Sequence of chain 1.B:
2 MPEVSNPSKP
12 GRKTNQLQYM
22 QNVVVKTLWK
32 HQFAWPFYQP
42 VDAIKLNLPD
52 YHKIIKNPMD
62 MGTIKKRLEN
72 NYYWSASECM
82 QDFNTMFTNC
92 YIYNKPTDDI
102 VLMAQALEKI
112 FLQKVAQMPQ

A protein and the small-molecule ligand that binds it are described below.
Small molecule (SMILES): CC(=O)NCCCC[C@H](NC(=O)CNC(=O)[C@@H](N)[C@@H](C)O)C(=O)N[C@H](C=O)Cc1ccccc1

Binding-site contacts:
Ligand atom OH contacts residue ASN95 of chain 1.B at 3.0 Å (h-bond).
Ligand atom CD contacts residue ASN95 of chain 1.B at 3.3 Å.
Ligand atom CH contacts residue ILE101 of chain 1.B at 3.5 Å (hydrophobic).
Ligand atom C contacts residue ASP99 of chain 1.B at 3.7 Å.
Ligand atom O contacts residue ASP99 of chain 1.B at 3.2 Å.
Ligand atom CH3 contacts residue ILE101 of chain 1.B at 3.6 Å (hydrophobic).
Ligand atom CD contacts residue ILE101 of chain 1.B at 3.7 Å (hydrophobic).
Ligand atom OH contacts residue ILE101 of chain 1.B at 4.0 Å.
Ligand atom C contacts residue LYS96 of chain 1.B at 4.0 Å.
Ligand atom CH3 contacts residue VAL42 of chain 1.B at 3.7 Å (hydrophobic).
Ligand atom C contacts residue LEU49 of chain 1.B at 3.6 Å (hydrophobic).
Ligand atom CG2 contacts residue PRO50 of chain 1.B at 3.9 Å (hydrophobic).
Ligand atom CE2 contacts residue TRP36 of chain 1.B at 4.1 Å (hydrophobic).
Ligand atom CE2 contacts residue MET104 of chain 1.B at 3.6 Å (hydrophobic).
Ligand atom CZ contacts residue PRO37 of chain 1.B at 3.9 Å (hydrophobic).
Ligand atom N contacts residue LEU49 of chain 1.B at 4.0 Å.
Ligand atom NZ contacts residue VAL42 of chain 1.B at 3.6 Å.
Ligand atom CD2 contacts residue ASP100 of chain 1.B at 3.9 Å.
Ligand atom O contacts residue ASP100 of chain 1.B at 3.2 Å (salt-bridge).
Ligand atom O contacts residue LYS96 of chain 1.B at 3.0 Å (salt-bridge).
Ligand atom CB contacts residue ASN95 of chain 1.B at 3.7 Å.
Ligand atom CE1 contacts residue TRP36 of chain 1.B at 3.7 Å (hydrophobic).
Ligand atom O contacts residue LEU49 of chain 1.B at 3.6 Å.
Ligand atom C contacts residue ILE101 of chain 1.B at 3.9 Å (hydrophobic).
Ligand atom CG2 contacts residue ASN48 of chain 1.B at 3.4 Å.
Ligand atom CG contacts residue LEU49 of chain 1.B at 3.9 Å (hydrophobic).
Ligand atom CH contacts residue ASN95 of chain 1.B at 4.0 Å.
Ligand atom CA contacts residue LYS96 of chain 1.B at 3.8 Å.
Ligand atom CA contacts residue LEU49 of chain 1.B at 3.8 Å (hydrophobic).
Ligand atom N contacts residue LEU49 of chain 1.B at 4.1 Å.
Ligand atom CZ contacts residue TRP36 of chain 1.B at 3.4 Å (hydrophobic).
Ligand atom O contacts residue ILE101 of chain 1.B at 2.9 Å (h-bond).
Ligand atom C contacts residue ASP100 of chain 1.B at 3.3 Å.
Ligand atom CH contacts residue VAL42 of chain 1.B at 3.6 Å (hydrophobic).
Ligand atom CH3 contacts residue PRO37 of chain 1.B at 4.1 Å (hydrophobic).
Ligand atom CE contacts residue LEU49 of chain 1.B at 3.7 Å (hydrophobic).
Ligand atom OH contacts residue CYS91 of chain 1.B at 4.0 Å.
Ligand atom NZ contacts residue ILE101 of chain 1.B at 3.6 Å.
Ligand atom CG contacts residue ASN95 of chain 1.B at 3.6 Å.
Ligand atom CH3 contacts residue PHE38 of chain 1.B at 3.8 Å (hydrophobic).